Sequence of chain 1.B:
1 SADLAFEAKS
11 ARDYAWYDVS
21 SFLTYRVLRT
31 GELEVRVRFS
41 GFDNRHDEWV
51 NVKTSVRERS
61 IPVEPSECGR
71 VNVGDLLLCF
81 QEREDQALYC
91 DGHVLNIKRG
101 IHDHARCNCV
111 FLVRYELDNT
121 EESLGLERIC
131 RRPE

Binding-site contacts:
Ligand atom NH1 contacts residue ARG83 of chain 1.B at 2.6 Å (salt-bridge).
Ligand atom NH2 contacts residue GLU84 of chain 1.B at 2.5 Å (salt-bridge).
Ligand atom C contacts residue TYR89 of chain 1.B at 3.7 Å (hydrophobic).
Ligand atom CG contacts residue TYR17 of chain 1.B at 3.6 Å (hydrophobic).
Ligand atom CA contacts residue TYR89 of chain 1.B at 3.7 Å (hydrophobic).
Ligand atom NZ contacts residue ASP18 of chain 1.B at 2.8 Å (salt-bridge).
Ligand atom CH1 contacts residue TYR17 of chain 1.B at 3.8 Å (hydrophobic).
Ligand atom NZ contacts residue LEU78 of chain 1.B at 3.8 Å.
Ligand atom CE contacts residue TYR17 of chain 1.B at 3.4 Å (hydrophobic).
Ligand atom NH2 contacts residue GLN86 of chain 1.B at 3.6 Å.
Ligand atom NZ contacts residue ARG12 of chain 1.B at 3.8 Å.
Ligand atom CB contacts residue ALA87 of chain 1.B at 3.5 Å (hydrophobic).
Ligand atom NZ contacts residue GLU7 of chain 1.B at 2.9 Å (salt-bridge).
Ligand atom CZ contacts residue GLU84 of chain 1.B at 3.8 Å.
Ligand atom CA contacts residue ALA87 of chain 1.B at 3.4 Å (hydrophobic).
Ligand atom CG contacts residue TYR89 of chain 1.B at 2.8 Å (hydrophobic).
Ligand atom NE2 contacts residue GLU127 of chain 1.B at 2.7 Å (salt-bridge).
Ligand atom NH2 contacts residue ARG83 of chain 1.B at 3.1 Å (salt-bridge).
Ligand atom CB contacts residue ALA87 of chain 1.B at 3.6 Å (hydrophobic).
Ligand atom NH1 contacts residue GLU82 of chain 1.B at 3.5 Å (salt-bridge).
Ligand atom CD contacts residue GLU127 of chain 1.B at 3.4 Å.
Ligand atom N contacts residue ALA87 of chain 1.B at 3.1 Å (h-bond).
Ligand atom CH2 contacts residue HIS46 of chain 1.B at 3.4 Å.
Ligand atom CD contacts residue ARG12 of chain 1.B at 3.8 Å.
Ligand atom O contacts residue LEU88 of chain 1.B at 3.8 Å.
Ligand atom CE contacts residue SER60 of chain 1.B at 3.6 Å.
Ligand atom OG contacts residue GLN86 of chain 1.B at 3.4 Å (h-bond).
Ligand atom NH2 contacts residue ASP85 of chain 1.B at 3.6 Å.
Ligand atom CB contacts residue TYR89 of chain 1.B at 3.8 Å (hydrophobic).
Ligand atom CB contacts residue GLN86 of chain 1.B at 3.4 Å.
Ligand atom N contacts residue TYR89 of chain 1.B at 2.8 Å (h-bond).
Ligand atom CE contacts residue ASP18 of chain 1.B at 3.7 Å.
Ligand atom CB contacts residue TYR89 of chain 1.B at 3.4 Å (hydrophobic).
Ligand atom C contacts residue ALA87 of chain 1.B at 3.7 Å (hydrophobic).
Ligand atom O contacts residue PHE80 of chain 1.B at 3.5 Å.
Ligand atom O contacts residue GLN86 of chain 1.B at 3.4 Å.
Ligand atom O contacts residue ALA87 of chain 1.B at 3.1 Å (h-bond).
Ligand atom CA contacts residue TYR89 of chain 1.B at 3.7 Å (hydrophobic).
Ligand atom CB contacts residue PHE80 of chain 1.B at 3.6 Å (hydrophobic).
Ligand atom CZ contacts residue ARG83 of chain 1.B at 3.2 Å.

The protein below binds the small molecule below.
Small molecule (SMILES): C[C@H](NC(=O)[C@@H](NC(=O)[C@H](CCC(N)=O)NC(=O)[C@H](CCCCN)NC(=O)[C@@H](N)[C@@H](C)O)[C@@H](C)O)C(=O)N[C@@H](CCCN=C(N)N)C(=O)N[C@@H](CCCCN(C)C)C(=O)N[C@H](C=O)CO